Binding-site contacts:
Ligand atom O6 contacts residue SER102 of chain 1.D at 2.9 Å (h-bond).
Ligand atom C1 contacts residue SER102 of chain 1.D at 3.9 Å.
Ligand atom C5 contacts residue ASN100 of chain 1.D at 3.5 Å.
Ligand atom N2 contacts residue ASN100 of chain 1.D at 2.9 Å (h-bond).
Ligand atom O5 contacts residue SER102 of chain 1.D at 3.0 Å (h-bond).
Ligand atom C6 contacts residue ASN100 of chain 1.D at 4.4 Å.
Ligand atom O6 contacts residue ASN100 of chain 1.D at 3.9 Å.
Ligand atom C5 contacts residue SER102 of chain 1.D at 3.9 Å.
Ligand atom C4 contacts residue ASN100 of chain 1.D at 4.1 Å.
Ligand atom O7 contacts residue ASN100 of chain 1.D at 3.5 Å (h-bond).
Ligand atom O6 contacts residue TRP103 of chain 1.D at 4.2 Å.
Ligand atom C1 contacts residue ASN100 of chain 1.D at 1.4 Å.
Ligand atom C3 contacts residue ASN100 of chain 1.D at 3.7 Å.
Ligand atom C6 contacts residue SER102 of chain 1.D at 3.6 Å.
Ligand atom C7 contacts residue ASN100 of chain 1.D at 3.0 Å.
Ligand atom C8 contacts residue ASN100 of chain 1.D at 3.6 Å.
Ligand atom O5 contacts residue ASN100 of chain 1.D at 2.2 Å (h-bond).
Ligand atom C2 contacts residue ASN100 of chain 1.D at 2.4 Å.

Sequence of chain 1.D:
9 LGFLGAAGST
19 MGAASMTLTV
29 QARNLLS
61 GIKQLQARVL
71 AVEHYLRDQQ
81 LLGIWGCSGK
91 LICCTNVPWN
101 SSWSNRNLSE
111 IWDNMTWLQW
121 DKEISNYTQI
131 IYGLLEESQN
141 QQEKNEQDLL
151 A

A protein and the small-molecule ligand that binds it are described below.
Small molecule (SMILES): CC(=O)N[C@@H]1[C@@H](O)[C@H](O)[C@@H](CO)O[C@H]1O